Binding-site contacts:
Ligand atom OXT contacts residue ASP558 of chain 1.A at 4.3 Å.
Ligand atom O contacts residue LEU555 of chain 1.A at 3.6 Å.
Ligand atom C contacts residue LEU555 of chain 1.A at 3.3 Å (hydrophobic).
Ligand atom CA contacts residue ASP558 of chain 1.A at 3.8 Å.
Ligand atom OXT contacts residue LEU555 of chain 1.A at 3.8 Å.
Ligand atom CA contacts residue LEU557 of chain 1.A at 4.0 Å (hydrophobic).
Ligand atom O3 contacts residue LEU555 of chain 1.A at 3.5 Å (h-bond).
Ligand atom C contacts residue MET561 of chain 1.A at 4.3 Å (hydrophobic).
Ligand atom CA contacts residue ARG556 of chain 1.A at 4.2 Å.
Ligand atom CA contacts residue LEU555 of chain 1.A at 3.0 Å (hydrophobic).
Ligand atom O contacts residue ASP558 of chain 1.A at 3.2 Å (salt-bridge).
Ligand atom C contacts residue ASP558 of chain 1.A at 3.7 Å.
Ligand atom CA contacts residue SER562 of chain 1.A at 3.4 Å.
Ligand atom CA contacts residue MET561 of chain 1.A at 4.0 Å (hydrophobic).
Ligand atom O3 contacts residue LEU557 of chain 1.A at 3.4 Å (h-bond).
Ligand atom C contacts residue ARG556 of chain 1.A at 4.5 Å.
Ligand atom O3 contacts residue MET561 of chain 1.A at 3.9 Å.
Ligand atom CB contacts residue ARG556 of chain 1.A at 3.8 Å.
Ligand atom OXT contacts residue MET561 of chain 1.A at 3.8 Å.
Ligand atom O3 contacts residue ASP558 of chain 1.A at 3.0 Å (salt-bridge).
Ligand atom CB contacts residue LEU555 of chain 1.A at 3.1 Å (hydrophobic).
Ligand atom O contacts residue LEU557 of chain 1.A at 3.0 Å (h-bond).
Ligand atom CB contacts residue MET561 of chain 1.A at 3.8 Å (hydrophobic).
Ligand atom O contacts residue PRO581 of chain 1.A at 4.4 Å.
Ligand atom O3 contacts residue SER562 of chain 1.A at 2.5 Å (h-bond).
Ligand atom O contacts residue ARG556 of chain 1.A at 4.1 Å.
Ligand atom O3 contacts residue ARG556 of chain 1.A at 3.7 Å.
Ligand atom CB contacts residue SER562 of chain 1.A at 3.6 Å.
Ligand atom C contacts residue LEU557 of chain 1.A at 3.9 Å (hydrophobic).

Sequence of chain 1.A:
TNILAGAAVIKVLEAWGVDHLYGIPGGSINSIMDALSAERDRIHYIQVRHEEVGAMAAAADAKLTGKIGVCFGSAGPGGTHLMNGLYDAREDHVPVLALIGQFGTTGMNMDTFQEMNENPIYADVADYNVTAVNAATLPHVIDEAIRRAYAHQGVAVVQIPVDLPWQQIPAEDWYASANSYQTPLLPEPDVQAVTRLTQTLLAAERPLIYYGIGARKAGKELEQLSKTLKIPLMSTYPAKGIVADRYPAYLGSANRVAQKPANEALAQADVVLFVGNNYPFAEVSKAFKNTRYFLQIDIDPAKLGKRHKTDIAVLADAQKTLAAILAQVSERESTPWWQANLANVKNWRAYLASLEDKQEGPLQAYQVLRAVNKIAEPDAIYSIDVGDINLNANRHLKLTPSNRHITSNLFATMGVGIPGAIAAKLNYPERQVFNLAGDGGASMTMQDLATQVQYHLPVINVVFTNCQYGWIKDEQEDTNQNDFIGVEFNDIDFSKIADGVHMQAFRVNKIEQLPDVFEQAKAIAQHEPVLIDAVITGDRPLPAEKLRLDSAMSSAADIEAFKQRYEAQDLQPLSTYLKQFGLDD

A protein and the small-molecule ligand that binds it are described below.
Small molecule (SMILES): CC(=O)C(=O)O